Sequence of chain 1.C:
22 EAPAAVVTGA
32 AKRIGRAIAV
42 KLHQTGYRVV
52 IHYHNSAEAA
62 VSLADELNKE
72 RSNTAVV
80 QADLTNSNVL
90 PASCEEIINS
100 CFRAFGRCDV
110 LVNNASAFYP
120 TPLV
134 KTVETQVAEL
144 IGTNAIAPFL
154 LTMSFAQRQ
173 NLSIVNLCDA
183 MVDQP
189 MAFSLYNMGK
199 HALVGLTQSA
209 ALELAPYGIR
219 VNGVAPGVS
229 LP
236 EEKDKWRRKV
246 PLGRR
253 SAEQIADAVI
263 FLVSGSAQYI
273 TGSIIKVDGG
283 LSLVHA

A protein and the small-molecule ligand that binds it are described below.
Small molecule (SMILES): COc1ccc([C@@H]2CC(=O)c3c(O)cc(O)cc3O2)cc1O

Sequence of chain 1.B:
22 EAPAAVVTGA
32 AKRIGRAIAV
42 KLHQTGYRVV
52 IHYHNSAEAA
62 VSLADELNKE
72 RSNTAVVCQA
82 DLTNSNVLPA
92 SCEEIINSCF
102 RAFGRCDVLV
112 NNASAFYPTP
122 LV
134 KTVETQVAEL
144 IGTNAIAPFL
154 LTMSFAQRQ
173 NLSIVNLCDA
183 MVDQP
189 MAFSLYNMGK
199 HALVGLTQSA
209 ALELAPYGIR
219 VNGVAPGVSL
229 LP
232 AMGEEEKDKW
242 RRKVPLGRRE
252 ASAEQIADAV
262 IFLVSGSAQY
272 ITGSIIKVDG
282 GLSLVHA

Binding-site contacts:
Ligand atom CAM contacts residue CSX188 of chain 1.B at 3.7 Å.
Ligand atom OAT contacts residue LEU229 of chain 1.B at 3.8 Å.
Ligand atom OAV contacts residue PHE117 of chain 1.B at 3.5 Å.
Ligand atom CAE contacts residue NAP1 of chain 1.H at 3.5 Å.
Ligand atom CAD contacts residue NAP1 of chain 1.H at 3.6 Å.
Ligand atom OAT contacts residue NAP1 of chain 1.H at 3.7 Å.
Ligand atom CAA contacts residue PHE117 of chain 1.B at 3.7 Å (hydrophobic).
Ligand atom CAS contacts residue GLN186 of chain 1.B at 3.1 Å.
Ligand atom OAU contacts residue NAP1 of chain 1.H at 3.8 Å.
Ligand atom OAQ contacts residue MET183 of chain 1.B at 3.7 Å.
Ligand atom OAT contacts residue LEU228 of chain 1.B at 3.6 Å.
Ligand atom OAV contacts residue NAP1 of chain 1.H at 2.8 Å (h-bond).
Ligand atom OAV contacts residue SER115 of chain 1.B at 3.5 Å (h-bond).
Ligand atom CAS contacts residue CSX188 of chain 1.B at 2.9 Å.
Ligand atom CAL contacts residue ASP181 of chain 1.B at 3.7 Å.
Ligand atom CAM contacts residue ASP181 of chain 1.B at 3.9 Å.
Ligand atom CAA contacts residue NAP1 of chain 1.H at 3.6 Å.
Ligand atom CAJ contacts residue NAP1 of chain 1.H at 3.6 Å.
Ligand atom CAL contacts residue CSX188 of chain 1.B at 3.5 Å.
Ligand atom CAS contacts residue PRO187 of chain 1.B at 3.6 Å (hydrophobic).
Ligand atom CAP contacts residue MET183 of chain 1.B at 3.8 Å (hydrophobic).
Ligand atom OAR contacts residue MET183 of chain 1.B at 3.1 Å.
Ligand atom OAG contacts residue NAP1 of chain 1.H at 3.2 Å.
Ligand atom CAB contacts residue PHE117 of chain 1.B at 3.7 Å (hydrophobic).
Ligand atom CAH contacts residue NAP1 of chain 1.H at 3.5 Å.
Ligand atom CAO contacts residue TRP241 of chain 1.B at 3.8 Å (hydrophobic).
Ligand atom CAB contacts residue NAP1 of chain 1.H at 3.7 Å.
Ligand atom OAU contacts residue LEU228 of chain 1.B at 3.8 Å.
Ligand atom OAQ contacts residue CSX188 of chain 1.B at 3.9 Å.
Ligand atom CAA contacts residue TYR194 of chain 1.B at 3.6 Å (hydrophobic).
Ligand atom CAF contacts residue NAP1 of chain 1.H at 3.4 Å.
Ligand atom OAU contacts residue ARG34 of chain 1.B at 3.3 Å (salt-bridge).
Ligand atom CAO contacts residue CSX188 of chain 1.B at 3.8 Å.
Ligand atom CAC contacts residue NAP1 of chain 1.H at 3.4 Å.
Ligand atom CAP contacts residue CSX188 of chain 1.B at 3.3 Å.
Ligand atom OAR contacts residue CSX188 of chain 1.B at 3.4 Å (h-bond).
Ligand atom CAS contacts residue MET183 of chain 1.B at 3.4 Å (hydrophobic).
Ligand atom OAU contacts residue PRO230 of chain 1.B at 3.9 Å.
Ligand atom OAT contacts residue PRO230 of chain 1.B at 3.4 Å.
Ligand atom OAQ contacts residue ASP181 of chain 1.B at 2.7 Å (salt-bridge).